Binding-site contacts:
Ligand atom N2 contacts residue MET94 of chain 1.B at 4.3 Å.
Ligand atom O6 contacts residue ASN92 of chain 1.B at 3.5 Å (h-bond).
Ligand atom C6 contacts residue ASN92 of chain 1.B at 4.4 Å.
Ligand atom C4 contacts residue ASN389 of chain 1.B at 4.3 Å.
Ligand atom O5 contacts residue ASN389 of chain 1.B at 2.4 Å (h-bond).
Ligand atom C8 contacts residue ASN92 of chain 1.B at 3.9 Å.
Ligand atom C7 contacts residue ASN389 of chain 1.B at 3.4 Å.
Ligand atom O7 contacts residue ASN389 of chain 1.B at 3.4 Å (h-bond).
Ligand atom C7 contacts residue ILE364 of chain 1.B at 4.2 Å (hydrophobic).
Ligand atom C8 contacts residue MET94 of chain 1.B at 3.5 Å (hydrophobic).
Ligand atom O7 contacts residue ILE364 of chain 1.B at 3.9 Å.
Ligand atom C8 contacts residue ASN389 of chain 1.B at 4.5 Å.
Ligand atom O7 contacts residue GLU90 of chain 1.B at 3.7 Å.
Ligand atom C2 contacts residue ASN389 of chain 1.B at 2.5 Å.
Ligand atom C5 contacts residue ASN389 of chain 1.B at 3.8 Å.
Ligand atom N2 contacts residue ASN389 of chain 1.B at 2.9 Å (h-bond).
Ligand atom C3 contacts residue ASN389 of chain 1.B at 3.9 Å.
Ligand atom C7 contacts residue MET94 of chain 1.B at 4.0 Å (hydrophobic).
Ligand atom C1 contacts residue ASN389 of chain 1.B at 1.5 Å.
Ligand atom C8 contacts residue ILE364 of chain 1.B at 4.1 Å (hydrophobic).
Ligand atom C5 contacts residue ASN92 of chain 1.B at 4.2 Å.
Ligand atom O7 contacts residue ARG370 of chain 1.B at 3.8 Å.
Ligand atom O6 contacts residue THR391 of chain 1.B at 3.3 Å (h-bond).
Ligand atom C6 contacts residue THR391 of chain 1.B at 4.3 Å.

Sequence of chain 1.B:
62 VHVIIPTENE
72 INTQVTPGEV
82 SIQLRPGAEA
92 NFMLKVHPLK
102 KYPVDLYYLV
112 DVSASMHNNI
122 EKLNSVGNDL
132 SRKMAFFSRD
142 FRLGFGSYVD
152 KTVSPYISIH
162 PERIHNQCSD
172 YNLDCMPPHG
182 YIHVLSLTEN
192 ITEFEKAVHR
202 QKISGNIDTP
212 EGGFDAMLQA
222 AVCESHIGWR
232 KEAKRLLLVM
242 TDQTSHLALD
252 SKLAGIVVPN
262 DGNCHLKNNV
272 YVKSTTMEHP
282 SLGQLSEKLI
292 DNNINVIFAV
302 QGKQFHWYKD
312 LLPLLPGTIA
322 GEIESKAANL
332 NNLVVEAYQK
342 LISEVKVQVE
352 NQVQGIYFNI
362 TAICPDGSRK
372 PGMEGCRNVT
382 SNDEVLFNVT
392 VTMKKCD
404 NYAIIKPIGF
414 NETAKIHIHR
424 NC

A protein and the small-molecule ligand that binds it are described below.
Small molecule (SMILES): CC(=O)N[C@H]1[C@H](O[C@H]2[C@H](O)[C@@H](NC(C)=O)CO[C@@H]2CO)O[C@H](CO)[C@@H](O)[C@@H]1O